Sequence of chain 1.A:
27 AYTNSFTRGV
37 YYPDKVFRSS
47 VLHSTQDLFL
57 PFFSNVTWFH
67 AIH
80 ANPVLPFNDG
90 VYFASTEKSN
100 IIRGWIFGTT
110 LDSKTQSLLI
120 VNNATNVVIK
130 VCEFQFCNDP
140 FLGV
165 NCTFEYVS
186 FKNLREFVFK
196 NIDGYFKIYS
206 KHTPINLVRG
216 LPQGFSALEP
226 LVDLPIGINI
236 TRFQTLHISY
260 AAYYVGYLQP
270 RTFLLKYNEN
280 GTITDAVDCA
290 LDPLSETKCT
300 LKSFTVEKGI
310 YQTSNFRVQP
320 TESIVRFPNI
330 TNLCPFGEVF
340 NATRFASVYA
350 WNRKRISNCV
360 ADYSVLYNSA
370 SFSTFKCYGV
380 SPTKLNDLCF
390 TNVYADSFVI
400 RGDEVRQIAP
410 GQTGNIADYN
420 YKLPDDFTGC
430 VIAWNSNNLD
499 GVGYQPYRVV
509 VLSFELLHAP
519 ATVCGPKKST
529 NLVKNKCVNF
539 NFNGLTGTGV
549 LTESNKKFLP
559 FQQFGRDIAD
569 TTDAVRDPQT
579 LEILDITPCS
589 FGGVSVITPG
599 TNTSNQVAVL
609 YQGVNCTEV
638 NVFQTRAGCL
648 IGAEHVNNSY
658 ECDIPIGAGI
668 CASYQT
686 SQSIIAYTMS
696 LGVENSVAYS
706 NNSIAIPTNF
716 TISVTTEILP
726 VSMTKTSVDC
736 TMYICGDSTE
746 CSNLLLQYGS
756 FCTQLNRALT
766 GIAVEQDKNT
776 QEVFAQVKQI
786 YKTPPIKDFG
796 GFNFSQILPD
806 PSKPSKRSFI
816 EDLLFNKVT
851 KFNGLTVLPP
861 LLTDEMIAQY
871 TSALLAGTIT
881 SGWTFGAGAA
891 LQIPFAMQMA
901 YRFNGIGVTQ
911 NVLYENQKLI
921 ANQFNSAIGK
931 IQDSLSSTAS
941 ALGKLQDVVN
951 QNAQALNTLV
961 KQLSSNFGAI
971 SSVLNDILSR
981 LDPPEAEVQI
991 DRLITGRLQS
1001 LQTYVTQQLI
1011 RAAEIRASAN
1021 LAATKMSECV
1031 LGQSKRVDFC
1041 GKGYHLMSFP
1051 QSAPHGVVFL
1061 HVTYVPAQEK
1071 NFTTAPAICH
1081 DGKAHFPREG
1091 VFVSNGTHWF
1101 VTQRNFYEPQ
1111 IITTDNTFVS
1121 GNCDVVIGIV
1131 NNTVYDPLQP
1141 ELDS

A protein and the small-molecule ligand that binds it are described below.
Small molecule (SMILES): CC(=O)N[C@@H]1[C@@H](O)[C@H](O)[C@@H](CO)O[C@H]1O

Sequence of chain 1.B:
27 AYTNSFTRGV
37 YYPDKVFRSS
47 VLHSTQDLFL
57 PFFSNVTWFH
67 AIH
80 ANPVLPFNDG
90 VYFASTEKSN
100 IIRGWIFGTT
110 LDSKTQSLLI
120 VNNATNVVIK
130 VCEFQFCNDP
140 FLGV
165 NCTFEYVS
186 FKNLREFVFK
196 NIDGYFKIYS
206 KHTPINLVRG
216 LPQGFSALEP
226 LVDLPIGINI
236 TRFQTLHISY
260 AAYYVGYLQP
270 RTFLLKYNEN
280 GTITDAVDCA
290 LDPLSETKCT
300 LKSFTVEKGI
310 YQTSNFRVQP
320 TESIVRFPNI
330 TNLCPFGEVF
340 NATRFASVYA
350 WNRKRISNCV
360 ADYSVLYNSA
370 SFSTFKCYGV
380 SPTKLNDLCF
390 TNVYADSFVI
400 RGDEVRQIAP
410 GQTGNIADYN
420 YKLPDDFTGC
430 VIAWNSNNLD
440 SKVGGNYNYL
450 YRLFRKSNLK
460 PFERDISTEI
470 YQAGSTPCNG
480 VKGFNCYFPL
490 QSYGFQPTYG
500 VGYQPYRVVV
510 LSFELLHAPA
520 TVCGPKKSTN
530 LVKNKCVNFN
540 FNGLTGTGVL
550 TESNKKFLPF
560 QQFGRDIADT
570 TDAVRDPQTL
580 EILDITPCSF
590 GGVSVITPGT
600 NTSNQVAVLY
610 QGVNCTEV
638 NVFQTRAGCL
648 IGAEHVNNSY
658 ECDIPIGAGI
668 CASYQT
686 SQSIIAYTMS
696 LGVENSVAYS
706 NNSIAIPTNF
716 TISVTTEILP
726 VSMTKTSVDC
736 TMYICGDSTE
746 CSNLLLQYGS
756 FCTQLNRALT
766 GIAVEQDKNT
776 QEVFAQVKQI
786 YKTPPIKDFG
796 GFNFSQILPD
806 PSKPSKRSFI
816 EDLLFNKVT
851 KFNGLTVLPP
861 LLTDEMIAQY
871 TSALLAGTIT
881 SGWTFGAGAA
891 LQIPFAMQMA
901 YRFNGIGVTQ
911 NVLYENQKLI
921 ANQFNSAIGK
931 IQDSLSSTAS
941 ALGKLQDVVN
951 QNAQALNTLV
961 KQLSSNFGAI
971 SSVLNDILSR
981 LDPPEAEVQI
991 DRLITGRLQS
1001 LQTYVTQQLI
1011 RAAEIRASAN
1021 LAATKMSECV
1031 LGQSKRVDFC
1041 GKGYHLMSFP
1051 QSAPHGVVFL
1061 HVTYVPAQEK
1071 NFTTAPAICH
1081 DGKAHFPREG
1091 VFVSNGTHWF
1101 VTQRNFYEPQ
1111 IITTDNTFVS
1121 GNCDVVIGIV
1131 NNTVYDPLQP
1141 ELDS

Binding-site contacts:
Ligand atom N2 contacts residue ASN706 of chain 1.A at 2.9 Å (h-bond).
Ligand atom C4 contacts residue ASN706 of chain 1.A at 4.2 Å.
Ligand atom O6 contacts residue ASP793 of chain 1.B at 4.4 Å.
Ligand atom C8 contacts residue GLY1128 of chain 1.A at 3.5 Å.
Ligand atom C5 contacts residue ASN706 of chain 1.A at 3.7 Å.
Ligand atom C1 contacts residue ASN706 of chain 1.A at 1.4 Å.
Ligand atom O5 contacts residue ASN706 of chain 1.A at 2.4 Å (h-bond).
Ligand atom C8 contacts residue ASN706 of chain 1.A at 4.4 Å.
Ligand atom C7 contacts residue ASN706 of chain 1.A at 3.2 Å.
Ligand atom C3 contacts residue ASN706 of chain 1.A at 3.8 Å.
Ligand atom C2 contacts residue ASN706 of chain 1.A at 2.5 Å.
Ligand atom O7 contacts residue ASN706 of chain 1.A at 3.1 Å (h-bond).